This small molecule binds to this protein.
Small molecule (SMILES): CC[C@H](CO)Nc1nc(NCCCc2ccccc2)c2ncn(C(C)C)c2n1

Binding-site contacts:
Ligand atom C8 contacts residue VAL33 of chain 1.E at 3.9 Å (hydrophobic).
Ligand atom C12 contacts residue VAL33 of chain 1.E at 3.6 Å (hydrophobic).
Ligand atom C8 contacts residue PHE105 of chain 1.E at 3.4 Å (hydrophobic).
Ligand atom N5 contacts residue LEU158 of chain 1.E at 3.7 Å.
Ligand atom C9 contacts residue ALA168 of chain 1.E at 3.8 Å (hydrophobic).
Ligand atom C1 contacts residue ASP109 of chain 1.E at 3.9 Å.
Ligand atom O1 contacts residue SER155 of chain 1.E at 3.0 Å (h-bond).
Ligand atom C17 contacts residue TYR107 of chain 1.E at 3.6 Å (hydrophobic).
Ligand atom C21 contacts residue ARG628 of chain 1.D at 3.5 Å.
Ligand atom C20 contacts residue ARG628 of chain 1.D at 3.9 Å.
Ligand atom C6 contacts residue GLU106 of chain 1.E at 3.4 Å.
Ligand atom C1 contacts residue MET108 of chain 1.E at 3.4 Å (hydrophobic).
Ligand atom C13 contacts residue VAL33 of chain 1.E at 3.5 Å (hydrophobic).
Ligand atom N1 contacts residue MET108 of chain 1.E at 3.0 Å (h-bond).
Ligand atom C16 contacts residue ARG628 of chain 1.D at 3.5 Å.
Ligand atom C18 contacts residue ASN607 of chain 1.D at 3.3 Å.
Ligand atom O1 contacts residue ASN156 of chain 1.E at 3.8 Å.
Ligand atom C17 contacts residue ILE609 of chain 1.D at 4.0 Å (hydrophobic).
Ligand atom C9 contacts residue LYS48 of chain 1.E at 3.9 Å.
Ligand atom C14 contacts residue ILE25 of chain 1.E at 4.0 Å (hydrophobic).
Ligand atom C15 contacts residue ASP109 of chain 1.E at 3.6 Å.
Ligand atom C2 contacts residue ILE25 of chain 1.E at 3.9 Å (hydrophobic).
Ligand atom C15 contacts residue ARG628 of chain 1.D at 3.4 Å.
Ligand atom N4 contacts residue MET108 of chain 1.E at 3.3 Å (h-bond).
Ligand atom C8 contacts residue ALA46 of chain 1.E at 3.9 Å (hydrophobic).
Ligand atom C5 contacts residue ILE25 of chain 1.E at 3.9 Å (hydrophobic).
Ligand atom C14 contacts residue MET108 of chain 1.E at 3.8 Å (hydrophobic).
Ligand atom C5 contacts residue LEU158 of chain 1.E at 3.9 Å (hydrophobic).
Ligand atom C20 contacts residue ILE25 of chain 1.E at 3.6 Å (hydrophobic).
Ligand atom N1 contacts residue TYR107 of chain 1.E at 4.0 Å.
Ligand atom C14 contacts residue TYR107 of chain 1.E at 3.5 Å (hydrophobic).
Ligand atom C19 contacts residue ARG647 of chain 1.D at 3.7 Å.
Ligand atom C19 contacts residue ASN607 of chain 1.D at 3.5 Å.
Ligand atom C21 contacts residue ILE25 of chain 1.E at 3.8 Å (hydrophobic).
Ligand atom C14 contacts residue ASP109 of chain 1.E at 3.6 Å.
Ligand atom C4 contacts residue LEU158 of chain 1.E at 3.8 Å (hydrophobic).
Ligand atom C13 contacts residue GLU27 of chain 1.E at 3.9 Å.
Ligand atom C6 contacts residue MET108 of chain 1.E at 4.0 Å (hydrophobic).
Ligand atom C6 contacts residue ALA46 of chain 1.E at 3.8 Å (hydrophobic).
Ligand atom C6 contacts residue LEU158 of chain 1.E at 3.9 Å (hydrophobic).

Sequence of chain 1.D:
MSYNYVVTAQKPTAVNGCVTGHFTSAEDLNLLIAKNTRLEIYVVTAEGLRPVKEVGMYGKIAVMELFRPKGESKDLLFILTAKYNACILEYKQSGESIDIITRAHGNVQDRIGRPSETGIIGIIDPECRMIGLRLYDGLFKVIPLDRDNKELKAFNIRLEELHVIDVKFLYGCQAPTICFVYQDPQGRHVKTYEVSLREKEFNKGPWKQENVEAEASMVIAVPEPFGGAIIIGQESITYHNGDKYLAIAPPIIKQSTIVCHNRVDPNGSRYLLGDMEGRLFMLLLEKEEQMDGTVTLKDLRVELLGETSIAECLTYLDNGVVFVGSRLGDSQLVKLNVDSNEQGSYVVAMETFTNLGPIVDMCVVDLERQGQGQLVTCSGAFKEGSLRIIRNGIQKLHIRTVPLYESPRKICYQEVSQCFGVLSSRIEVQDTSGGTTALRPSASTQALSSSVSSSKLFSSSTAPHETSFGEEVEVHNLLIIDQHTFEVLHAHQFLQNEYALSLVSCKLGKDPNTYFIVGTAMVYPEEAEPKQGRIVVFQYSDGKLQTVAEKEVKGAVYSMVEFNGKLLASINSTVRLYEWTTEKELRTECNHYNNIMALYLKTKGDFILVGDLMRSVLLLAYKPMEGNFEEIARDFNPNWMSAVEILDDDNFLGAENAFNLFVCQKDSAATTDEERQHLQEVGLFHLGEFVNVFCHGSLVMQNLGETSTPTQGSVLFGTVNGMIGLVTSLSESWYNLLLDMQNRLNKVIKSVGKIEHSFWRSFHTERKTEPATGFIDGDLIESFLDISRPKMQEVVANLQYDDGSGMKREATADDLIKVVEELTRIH

Sequence of chain 1.E:
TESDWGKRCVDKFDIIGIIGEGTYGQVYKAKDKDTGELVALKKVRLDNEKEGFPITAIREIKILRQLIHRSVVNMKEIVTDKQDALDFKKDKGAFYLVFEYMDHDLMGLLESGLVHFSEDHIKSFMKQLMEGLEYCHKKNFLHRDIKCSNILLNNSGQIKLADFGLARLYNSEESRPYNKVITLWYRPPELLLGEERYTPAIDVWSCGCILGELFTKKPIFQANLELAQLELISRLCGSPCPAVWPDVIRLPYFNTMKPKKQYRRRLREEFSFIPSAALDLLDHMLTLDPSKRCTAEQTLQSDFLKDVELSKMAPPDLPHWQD